Sequence of chain 1.IA:
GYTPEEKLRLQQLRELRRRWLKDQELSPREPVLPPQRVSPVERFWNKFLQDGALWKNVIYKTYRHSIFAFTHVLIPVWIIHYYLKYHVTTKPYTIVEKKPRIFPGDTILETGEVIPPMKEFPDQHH

The protein below binds the small molecule below.
Small molecule (SMILES): C[C@H](CCC(=O)O)[C@H]1CC[C@H]2[C@@H]3[C@H](O)C[C@@H]4C[C@H](O)CC[C@]4(C)[C@H]3C[C@H](O)[C@]12C

Sequence of chain 1.L:
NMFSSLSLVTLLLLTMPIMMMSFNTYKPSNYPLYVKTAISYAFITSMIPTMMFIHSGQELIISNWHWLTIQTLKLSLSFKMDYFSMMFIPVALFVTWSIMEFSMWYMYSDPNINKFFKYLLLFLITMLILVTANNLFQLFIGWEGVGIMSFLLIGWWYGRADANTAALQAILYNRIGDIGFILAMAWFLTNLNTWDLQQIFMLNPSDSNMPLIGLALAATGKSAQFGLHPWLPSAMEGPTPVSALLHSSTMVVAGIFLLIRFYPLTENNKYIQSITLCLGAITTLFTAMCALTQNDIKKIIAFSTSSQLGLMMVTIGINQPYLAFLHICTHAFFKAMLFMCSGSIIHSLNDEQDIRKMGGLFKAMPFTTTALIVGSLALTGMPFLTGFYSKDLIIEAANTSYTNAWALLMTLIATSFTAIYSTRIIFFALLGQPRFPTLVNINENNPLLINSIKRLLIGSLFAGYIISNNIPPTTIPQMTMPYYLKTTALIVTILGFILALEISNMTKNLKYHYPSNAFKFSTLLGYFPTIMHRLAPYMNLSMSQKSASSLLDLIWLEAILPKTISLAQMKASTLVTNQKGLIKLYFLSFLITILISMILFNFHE

Binding-site contacts:
Ligand atom O25 contacts residue HIS67 of chain 1.IA at 2.7 Å (h-bond).
Ligand atom O3 contacts residue ILE69 of chain 1.IA at 4.1 Å.
Ligand atom C19 contacts residue TYR35 of chain 1.L at 3.6 Å (hydrophobic).
Ligand atom C23 contacts residue LEU34 of chain 1.L at 4.3 Å (hydrophobic).
Ligand atom C16 contacts residue ARG66 of chain 1.IA at 3.1 Å.
Ligand atom C17 contacts residue ARG66 of chain 1.IA at 3.2 Å.
Ligand atom C13 contacts residue PHE70 of chain 1.IA at 4.2 Å (hydrophobic).
Ligand atom C19 contacts residue HIS74 of chain 1.IA at 3.5 Å.
Ligand atom C14 contacts residue ARG66 of chain 1.IA at 3.8 Å.
Ligand atom C20 contacts residue ARG66 of chain 1.IA at 4.3 Å.
Ligand atom C24 contacts residue LEU34 of chain 1.L at 4.3 Å (hydrophobic).
Ligand atom C22 contacts residue THR38 of chain 1.L at 3.7 Å.
Ligand atom O26 contacts residue LYS63 of chain 1.IA at 3.2 Å.
Ligand atom O26 contacts residue HIS67 of chain 1.IA at 4.0 Å.
Ligand atom C22 contacts residue LEU34 of chain 1.L at 3.6 Å (hydrophobic).
Ligand atom C16 contacts residue LEU34 of chain 1.L at 4.0 Å (hydrophobic).
Ligand atom C13 contacts residue ARG66 of chain 1.IA at 4.2 Å.
Ligand atom C11 contacts residue PHE70 of chain 1.IA at 3.6 Å (hydrophobic).
Ligand atom C15 contacts residue ASN31 of chain 1.L at 4.0 Å.
Ligand atom C1 contacts residue ILE69 of chain 1.IA at 4.2 Å (hydrophobic).
Ligand atom C1 contacts residue THR73 of chain 1.IA at 4.0 Å.
Ligand atom C6 contacts residue LYS28 of chain 1.L at 4.2 Å.
Ligand atom C23 contacts residue HIS67 of chain 1.IA at 3.7 Å.
Ligand atom C21 contacts residue ARG66 of chain 1.IA at 3.6 Å.
Ligand atom C21 contacts residue HIS67 of chain 1.IA at 3.4 Å.
Ligand atom C20 contacts residue THR38 of chain 1.L at 3.9 Å.
Ligand atom C18 contacts residue TYR35 of chain 1.L at 3.6 Å (hydrophobic).
Ligand atom O12 contacts residue ARG66 of chain 1.IA at 3.4 Å (salt-bridge).
Ligand atom C12 contacts residue ARG66 of chain 1.IA at 4.0 Å.
Ligand atom O25 contacts residue THR38 of chain 1.L at 4.1 Å.
Ligand atom C18 contacts residue PHE70 of chain 1.IA at 3.4 Å (hydrophobic).
Ligand atom C24 contacts residue LYS63 of chain 1.IA at 4.3 Å.
Ligand atom C23 contacts residue ARG66 of chain 1.IA at 3.9 Å.
Ligand atom C15 contacts residue ARG66 of chain 1.IA at 3.4 Å.
Ligand atom C1 contacts residue HIS74 of chain 1.IA at 4.4 Å.
Ligand atom C24 contacts residue HIS67 of chain 1.IA at 3.2 Å.
Ligand atom C2 contacts residue ILE69 of chain 1.IA at 4.1 Å (hydrophobic).
Ligand atom C6 contacts residue TYR27 of chain 1.L at 4.1 Å (hydrophobic).
Ligand atom C12 contacts residue PHE70 of chain 1.IA at 3.7 Å (hydrophobic).
Ligand atom O7 contacts residue LYS28 of chain 1.L at 4.0 Å.